Binding-site contacts:
Ligand atom O17 contacts residue TYR276 of chain 1.A at 3.9 Å.
Ligand atom C4 contacts residue GLU306 of chain 1.A at 3.4 Å.
Ligand atom C18 contacts residue ARG317 of chain 1.A at 3.6 Å.
Ligand atom C10 contacts residue GLN192 of chain 1.A at 3.8 Å.
Ligand atom C3 contacts residue HEM1 of chain 1.J at 3.3 Å.
Ligand atom C19 contacts residue ARG317 of chain 1.A at 3.2 Å.
Ligand atom C15 contacts residue TYR302 of chain 1.A at 3.7 Å (hydrophobic).
Ligand atom C11 contacts residue TYR302 of chain 1.A at 3.6 Å (hydrophobic).
Ligand atom N12 contacts residue GLN192 of chain 1.A at 3.9 Å.
Ligand atom O16 contacts residue TYR302 of chain 1.A at 3.6 Å.
Ligand atom C15 contacts residue GLN192 of chain 1.A at 3.6 Å.
Ligand atom O16 contacts residue GLN192 of chain 1.A at 3.2 Å.
Ligand atom C6 contacts residue PRO279 of chain 1.A at 3.7 Å (hydrophobic).
Ligand atom C4 contacts residue TRP301 of chain 1.A at 3.2 Å (hydrophobic).
Ligand atom C2 contacts residue PRO279 of chain 1.A at 3.9 Å (hydrophobic).
Ligand atom C7 contacts residue VAL281 of chain 1.A at 3.9 Å (hydrophobic).
Ligand atom C14 contacts residue HEM1 of chain 1.J at 3.6 Å.
Ligand atom C6 contacts residue GLU306 of chain 1.A at 3.5 Å.
Ligand atom O16 contacts residue TYR276 of chain 1.A at 2.5 Å (h-bond).
Ligand atom C18 contacts residue TYR276 of chain 1.A at 3.5 Å (hydrophobic).
Ligand atom C11 contacts residue GLN192 of chain 1.A at 3.9 Å.
Ligand atom N5 contacts residue PRO279 of chain 1.A at 3.7 Å.
Ligand atom C13 contacts residue GLU306 of chain 1.A at 3.5 Å.
Ligand atom N5 contacts residue GLU306 of chain 1.A at 2.7 Å (salt-bridge).
Ligand atom N12 contacts residue TYR302 of chain 1.A at 3.6 Å.
Ligand atom CL contacts residue HEM1 of chain 1.J at 3.6 Å.
Ligand atom CL contacts residue PHE298 of chain 1.A at 3.7 Å.
Ligand atom CL contacts residue GLY300 of chain 1.A at 3.5 Å.
Ligand atom N8 contacts residue GLU306 of chain 1.A at 2.9 Å (salt-bridge).
Ligand atom CL contacts residue ASN299 of chain 1.A at 3.8 Å.
Ligand atom C19 contacts residue ARG195 of chain 1.A at 3.2 Å.
Ligand atom C3 contacts residue TRP301 of chain 1.A at 3.8 Å (hydrophobic).
Ligand atom C19 contacts residue ASP311 of chain 1.A at 3.7 Å.
Ligand atom C18 contacts residue ASP311 of chain 1.A at 3.7 Å.
Ligand atom C14 contacts residue GLU306 of chain 1.A at 3.8 Å.
Ligand atom C18 contacts residue ARG195 of chain 1.A at 3.4 Å.
Ligand atom C9 contacts residue GLU306 of chain 1.A at 4.0 Å.
Ligand atom C11 contacts residue PRO279 of chain 1.A at 3.7 Å (hydrophobic).
Ligand atom C15 contacts residue TYR276 of chain 1.A at 3.5 Å (hydrophobic).
Ligand atom C4 contacts residue HEM1 of chain 1.J at 3.4 Å.

Sequence of chain 1.A:
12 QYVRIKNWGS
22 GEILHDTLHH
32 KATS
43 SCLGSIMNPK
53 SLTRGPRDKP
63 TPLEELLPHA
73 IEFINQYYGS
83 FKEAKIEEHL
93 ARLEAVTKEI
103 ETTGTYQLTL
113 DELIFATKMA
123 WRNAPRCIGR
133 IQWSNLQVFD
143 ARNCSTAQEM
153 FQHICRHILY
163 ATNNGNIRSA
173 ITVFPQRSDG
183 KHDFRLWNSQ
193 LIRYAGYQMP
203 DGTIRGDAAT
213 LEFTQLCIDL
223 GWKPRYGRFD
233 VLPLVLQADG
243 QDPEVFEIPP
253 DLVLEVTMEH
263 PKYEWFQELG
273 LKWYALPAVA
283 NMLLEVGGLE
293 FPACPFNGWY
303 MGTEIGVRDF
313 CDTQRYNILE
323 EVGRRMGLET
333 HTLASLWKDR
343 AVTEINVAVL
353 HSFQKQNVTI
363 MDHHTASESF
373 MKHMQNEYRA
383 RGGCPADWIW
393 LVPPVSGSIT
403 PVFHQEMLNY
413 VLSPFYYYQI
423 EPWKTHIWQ

This small molecule binds to this protein.
Small molecule (SMILES): CCOC(=O)N1CCC(Nc2cc(Cl)ccn2)CC1